Binding-site contacts:
Ligand atom O3 contacts residue GLU111 of chain 1.A at 2.7 Å (salt-bridge).
Ligand atom O3 contacts residue MG1 of chain 1.C at 2.0 Å.
Ligand atom C5 contacts residue ILE113 of chain 1.A at 2.9 Å (hydrophobic).
Ligand atom O1B contacts residue ASP171 of chain 1.A at 2.9 Å (salt-bridge).
Ligand atom PB contacts residue MG1 of chain 1.D at 3.6 Å.
Ligand atom O5 contacts residue 7HP1 of chain 1.E at 3.0 Å (h-bond).
Ligand atom C3 contacts residue ASP112 of chain 1.A at 3.4 Å.
Ligand atom O3P contacts residue ASP115 of chain 1.A at 3.1 Å.
Ligand atom P contacts residue THR116 of chain 1.A at 3.6 Å.
Ligand atom C3 contacts residue MG1 of chain 1.C at 2.6 Å.
Ligand atom C2 contacts residue MG1 of chain 1.C at 2.6 Å.
Ligand atom PA contacts residue MG1 of chain 1.D at 3.4 Å.
Ligand atom O2A contacts residue MG1 of chain 1.D at 2.0 Å.
Ligand atom C4 contacts residue 7HP1 of chain 1.E at 3.6 Å.
Ligand atom C2 contacts residue 7HP1 of chain 1.E at 3.8 Å.
Ligand atom C3 contacts residue ILE113 of chain 1.A at 3.3 Å (hydrophobic).
Ligand atom O2 contacts residue MG1 of chain 1.C at 2.2 Å.
Ligand atom O1P contacts residue THR116 of chain 1.A at 3.0 Å (h-bond).
Ligand atom C1 contacts residue 7HP1 of chain 1.E at 3.5 Å.
Ligand atom O1B contacts residue MG1 of chain 1.D at 2.4 Å.
Ligand atom O2B contacts residue ARG177 of chain 1.A at 3.6 Å.
Ligand atom O3B contacts residue ARG52 of chain 1.A at 3.4 Å (salt-bridge).
Ligand atom C3 contacts residue GLU111 of chain 1.A at 3.4 Å.
Ligand atom C2 contacts residue ASP112 of chain 1.A at 3.2 Å.
Ligand atom O1P contacts residue ALA117 of chain 1.A at 3.1 Å (h-bond).
Ligand atom O1B contacts residue ARG177 of chain 1.A at 3.0 Å (salt-bridge).
Ligand atom C5 contacts residue 7HP1 of chain 1.E at 3.3 Å.
Ligand atom P contacts residue ASP115 of chain 1.A at 3.6 Å.
Ligand atom C4 contacts residue ILE113 of chain 1.A at 3.6 Å (hydrophobic).
Ligand atom O1 contacts residue MG1 of chain 1.C at 2.7 Å.
Ligand atom O3B contacts residue GLY53 of chain 1.A at 3.0 Å (h-bond).
Ligand atom O2B contacts residue ARG52 of chain 1.A at 2.8 Å (salt-bridge).
Ligand atom O2 contacts residue ASP112 of chain 1.A at 2.9 Å (salt-bridge).
Ligand atom O3B contacts residue MG1 of chain 1.C at 2.7 Å.
Ligand atom O1P contacts residue ASP115 of chain 1.A at 2.9 Å (salt-bridge).
Ligand atom O3P contacts residue THR116 of chain 1.A at 3.1 Å.
Ligand atom C2 contacts residue ILE113 of chain 1.A at 3.3 Å (hydrophobic).
Ligand atom O5 contacts residue ASP115 of chain 1.A at 3.4 Å.
Ligand atom C1 contacts residue MG1 of chain 1.C at 3.2 Å.
Ligand atom O4 contacts residue 7HP1 of chain 1.E at 3.1 Å.

Sequence of chain 1.A:
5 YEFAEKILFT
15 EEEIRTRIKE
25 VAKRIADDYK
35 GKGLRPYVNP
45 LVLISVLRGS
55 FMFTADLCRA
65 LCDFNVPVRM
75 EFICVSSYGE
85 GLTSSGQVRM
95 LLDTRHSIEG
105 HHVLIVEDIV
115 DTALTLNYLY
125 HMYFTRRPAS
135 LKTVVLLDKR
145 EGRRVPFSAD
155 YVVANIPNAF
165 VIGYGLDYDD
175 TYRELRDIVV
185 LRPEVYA

This small molecule binds to this protein.
Small molecule (SMILES): O=P(O)(O)OC[C@H]1O[C@H](O[P](=O)(O)OP(=O)(O)O)[C@H](O)[C@@H]1O